Sequence of chain 1.D:
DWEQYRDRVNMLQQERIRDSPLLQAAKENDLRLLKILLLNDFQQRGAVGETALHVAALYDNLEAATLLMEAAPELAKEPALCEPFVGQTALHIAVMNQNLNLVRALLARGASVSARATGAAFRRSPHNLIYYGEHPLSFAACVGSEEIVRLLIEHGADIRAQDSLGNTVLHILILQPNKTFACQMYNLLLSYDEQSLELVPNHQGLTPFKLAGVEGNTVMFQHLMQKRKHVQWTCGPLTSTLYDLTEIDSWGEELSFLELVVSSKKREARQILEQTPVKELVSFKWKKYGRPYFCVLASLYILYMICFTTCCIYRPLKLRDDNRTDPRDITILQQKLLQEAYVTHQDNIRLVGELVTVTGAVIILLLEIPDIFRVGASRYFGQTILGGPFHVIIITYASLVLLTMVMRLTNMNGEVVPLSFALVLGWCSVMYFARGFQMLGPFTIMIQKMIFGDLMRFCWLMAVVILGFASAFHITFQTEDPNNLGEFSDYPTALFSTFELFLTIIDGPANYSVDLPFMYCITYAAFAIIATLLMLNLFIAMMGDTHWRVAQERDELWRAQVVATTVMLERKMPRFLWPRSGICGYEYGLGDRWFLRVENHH

This protein binds this small molecule.
Small molecule (SMILES): CC(C)[C@@H](C)/C=C/[C@@H](C)[C@H]1CC[C@H]2C3=CC=C4C[C@@H](O)CC[C@]4(C)[C@H]3CC[C@]12C

Binding-site contacts:
Ligand atom C11 contacts residue LEU530 of chain 1.A at 4.1 Å (hydrophobic).
Ligand atom C5 contacts residue CYS556 of chain 1.D at 3.6 Å (hydrophobic).
Ligand atom C28 contacts residue ILE564 of chain 1.D at 3.4 Å (hydrophobic).
Ligand atom C6 contacts residue CYS556 of chain 1.D at 3.5 Å (hydrophobic).
Ligand atom C25 contacts residue CYS494 of chain 1.A at 3.9 Å (hydrophobic).
Ligand atom C3 contacts residue CYS556 of chain 1.D at 3.5 Å (hydrophobic).
Ligand atom C6 contacts residue PHE553 of chain 1.D at 4.4 Å (hydrophobic).
Ligand atom C27 contacts residue CYS494 of chain 1.A at 3.3 Å (hydrophobic).
Ligand atom C1 contacts residue PHE531 of chain 1.A at 3.9 Å (hydrophobic).
Ligand atom C9 contacts residue PHE531 of chain 1.A at 4.0 Å (hydrophobic).
Ligand atom C2 contacts residue PRO527 of chain 1.A at 3.8 Å (hydrophobic).
Ligand atom C21 contacts residue ILE501 of chain 1.A at 4.4 Å (hydrophobic).
Ligand atom C16 contacts residue ALA560 of chain 1.D at 3.9 Å (hydrophobic).
Ligand atom C12 contacts residue PHE531 of chain 1.A at 4.0 Å (hydrophobic).
Ligand atom C10 contacts residue PRO527 of chain 1.A at 4.4 Å (hydrophobic).
Ligand atom C26 contacts residue PHE534 of chain 1.A at 4.3 Å (hydrophobic).
Ligand atom C26 contacts residue ILE501 of chain 1.A at 3.8 Å (hydrophobic).
Ligand atom C19 contacts residue PRO527 of chain 1.A at 3.9 Å (hydrophobic).
Ligand atom C22 contacts residue PHE534 of chain 1.A at 3.7 Å (hydrophobic).
Ligand atom C12 contacts residue LEU530 of chain 1.A at 4.1 Å (hydrophobic).
Ligand atom C1 contacts residue PRO527 of chain 1.A at 3.5 Å (hydrophobic).
Ligand atom C14 contacts residue ALA560 of chain 1.D at 4.2 Å (hydrophobic).
Ligand atom C21 contacts residue PHE534 of chain 1.A at 3.8 Å (hydrophobic).
Ligand atom C15 contacts residue ALA560 of chain 1.D at 3.8 Å (hydrophobic).
Ligand atom C25 contacts residue ALA498 of chain 1.A at 4.3 Å (hydrophobic).
Ligand atom C11 contacts residue PHE531 of chain 1.A at 3.9 Å (hydrophobic).
Ligand atom C27 contacts residue ALA498 of chain 1.A at 3.3 Å (hydrophobic).
Ligand atom C11 contacts residue PRO527 of chain 1.A at 3.9 Å (hydrophobic).
Ligand atom C24 contacts residue ILE564 of chain 1.D at 3.5 Å (hydrophobic).
Ligand atom C6 contacts residue ILE557 of chain 1.D at 3.8 Å (hydrophobic).
Ligand atom C26 contacts residue MET497 of chain 1.A at 3.7 Å (hydrophobic).
Ligand atom C26 contacts residue ALA498 of chain 1.A at 3.9 Å (hydrophobic).
Ligand atom C4 contacts residue CYS556 of chain 1.D at 3.9 Å (hydrophobic).
Ligand atom C26 contacts residue CYS494 of chain 1.A at 4.1 Å (hydrophobic).
Ligand atom C7 contacts residue CYS556 of chain 1.D at 4.3 Å (hydrophobic).
Ligand atom C20 contacts residue PHE534 of chain 1.A at 4.4 Å (hydrophobic).
Ligand atom O1 contacts residue CYS556 of chain 1.D at 4.0 Å.
Ligand atom C17 contacts residue ALA560 of chain 1.D at 4.4 Å (hydrophobic).
Ligand atom C24 contacts residue PHE534 of chain 1.A at 4.4 Å (hydrophobic).
Ligand atom C7 contacts residue ILE557 of chain 1.D at 4.0 Å (hydrophobic).

Sequence of chain 1.A:
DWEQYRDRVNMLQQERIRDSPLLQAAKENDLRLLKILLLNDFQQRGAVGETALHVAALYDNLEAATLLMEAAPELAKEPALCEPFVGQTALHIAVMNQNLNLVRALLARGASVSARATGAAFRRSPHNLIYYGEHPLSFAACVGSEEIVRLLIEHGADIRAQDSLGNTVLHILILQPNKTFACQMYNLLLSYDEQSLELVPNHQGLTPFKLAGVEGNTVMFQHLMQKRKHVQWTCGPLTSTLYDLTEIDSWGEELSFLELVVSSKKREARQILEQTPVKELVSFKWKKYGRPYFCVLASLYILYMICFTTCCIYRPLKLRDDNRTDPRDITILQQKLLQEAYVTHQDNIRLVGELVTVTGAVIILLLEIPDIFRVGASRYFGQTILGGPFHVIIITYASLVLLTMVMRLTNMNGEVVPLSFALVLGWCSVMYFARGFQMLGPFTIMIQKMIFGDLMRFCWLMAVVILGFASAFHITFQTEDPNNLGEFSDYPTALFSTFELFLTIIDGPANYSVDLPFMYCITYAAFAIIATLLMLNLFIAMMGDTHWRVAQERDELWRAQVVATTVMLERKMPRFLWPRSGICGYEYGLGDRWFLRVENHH